This protein binds this small molecule.
Small molecule (SMILES): CC(=O)N[C@@H]1[C@@H](O)[C@H](O)[C@@H](CO)O[C@H]1O

Binding-site contacts:
Ligand atom C3 contacts residue ASN359 of chain 1.B at 3.8 Å.
Ligand atom N2 contacts residue GLN608 of chain 1.B at 3.0 Å (h-bond).
Ligand atom C8 contacts residue GLN608 of chain 1.B at 3.7 Å.
Ligand atom C7 contacts residue ASN359 of chain 1.B at 3.5 Å.
Ligand atom C3 contacts residue GLN608 of chain 1.B at 3.8 Å.
Ligand atom C4 contacts residue ASN359 of chain 1.B at 4.2 Å.
Ligand atom O3 contacts residue GLN608 of chain 1.B at 4.2 Å.
Ligand atom O5 contacts residue ASN359 of chain 1.B at 2.4 Å (h-bond).
Ligand atom C2 contacts residue ASN359 of chain 1.B at 2.5 Å.
Ligand atom C1 contacts residue GLN608 of chain 1.B at 4.3 Å.
Ligand atom C1 contacts residue ASN359 of chain 1.B at 1.4 Å.
Ligand atom C5 contacts residue ASN359 of chain 1.B at 3.7 Å.
Ligand atom O7 contacts residue ASN359 of chain 1.B at 3.7 Å.
Ligand atom C2 contacts residue GLN608 of chain 1.B at 3.8 Å.
Ligand atom C7 contacts residue GLN608 of chain 1.B at 3.8 Å.
Ligand atom N2 contacts residue ASN359 of chain 1.B at 2.9 Å (h-bond).

Sequence of chain 1.B:
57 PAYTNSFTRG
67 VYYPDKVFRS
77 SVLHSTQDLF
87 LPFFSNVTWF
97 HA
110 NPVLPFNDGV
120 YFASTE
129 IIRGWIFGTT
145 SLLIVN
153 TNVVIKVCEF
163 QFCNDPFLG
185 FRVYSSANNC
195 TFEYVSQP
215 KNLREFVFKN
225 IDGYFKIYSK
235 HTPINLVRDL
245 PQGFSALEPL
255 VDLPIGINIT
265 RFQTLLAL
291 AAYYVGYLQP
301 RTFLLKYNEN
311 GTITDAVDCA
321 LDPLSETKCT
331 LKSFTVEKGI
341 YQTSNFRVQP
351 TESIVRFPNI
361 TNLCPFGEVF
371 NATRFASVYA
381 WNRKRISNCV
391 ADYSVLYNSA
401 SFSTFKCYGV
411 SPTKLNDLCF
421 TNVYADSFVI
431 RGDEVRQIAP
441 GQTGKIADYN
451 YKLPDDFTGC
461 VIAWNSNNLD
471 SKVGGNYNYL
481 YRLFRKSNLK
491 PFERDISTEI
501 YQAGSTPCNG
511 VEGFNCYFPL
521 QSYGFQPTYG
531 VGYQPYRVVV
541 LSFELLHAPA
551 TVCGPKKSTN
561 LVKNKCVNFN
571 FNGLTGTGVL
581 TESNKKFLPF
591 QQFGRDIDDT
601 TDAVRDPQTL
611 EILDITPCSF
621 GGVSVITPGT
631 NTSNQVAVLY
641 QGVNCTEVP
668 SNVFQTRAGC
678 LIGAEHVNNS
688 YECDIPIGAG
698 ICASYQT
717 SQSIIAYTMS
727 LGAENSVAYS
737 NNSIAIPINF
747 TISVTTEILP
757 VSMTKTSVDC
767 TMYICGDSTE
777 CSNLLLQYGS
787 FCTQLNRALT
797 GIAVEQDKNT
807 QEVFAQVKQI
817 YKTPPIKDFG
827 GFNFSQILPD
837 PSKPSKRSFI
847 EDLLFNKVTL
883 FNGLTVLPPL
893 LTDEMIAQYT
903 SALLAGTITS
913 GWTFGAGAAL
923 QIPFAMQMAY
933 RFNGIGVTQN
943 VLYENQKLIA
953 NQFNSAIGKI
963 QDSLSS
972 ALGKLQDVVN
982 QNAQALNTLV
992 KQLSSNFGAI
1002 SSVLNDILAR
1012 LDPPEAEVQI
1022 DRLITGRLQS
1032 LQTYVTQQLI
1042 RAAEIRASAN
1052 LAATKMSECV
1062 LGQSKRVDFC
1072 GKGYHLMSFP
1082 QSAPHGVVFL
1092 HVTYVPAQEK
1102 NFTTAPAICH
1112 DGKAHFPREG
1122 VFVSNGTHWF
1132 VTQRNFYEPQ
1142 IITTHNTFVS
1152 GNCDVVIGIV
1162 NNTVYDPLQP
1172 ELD